Binding-site contacts:
Ligand atom C5 contacts residue ASN657 of chain 1.C at 3.6 Å.
Ligand atom C3 contacts residue ASN657 of chain 1.C at 3.8 Å.
Ligand atom C4 contacts residue ASN657 of chain 1.C at 4.2 Å.
Ligand atom C1 contacts residue ASN657 of chain 1.C at 1.4 Å.
Ligand atom C2 contacts residue ASN657 of chain 1.C at 2.5 Å.
Ligand atom O5 contacts residue ASN657 of chain 1.C at 2.4 Å (h-bond).
Ligand atom C7 contacts residue ASN657 of chain 1.C at 3.2 Å.
Ligand atom C8 contacts residue ASN657 of chain 1.C at 3.6 Å.
Ligand atom O7 contacts residue ASN657 of chain 1.C at 3.9 Å.
Ligand atom N2 contacts residue ASN657 of chain 1.C at 2.9 Å (h-bond).

A protein and the small-molecule ligand that binds it are described below.
Small molecule (SMILES): CC(=O)N[C@@H]1[C@@H](O)[C@H](O)[C@@H](CO)O[C@H]1O

Sequence of chain 1.C:
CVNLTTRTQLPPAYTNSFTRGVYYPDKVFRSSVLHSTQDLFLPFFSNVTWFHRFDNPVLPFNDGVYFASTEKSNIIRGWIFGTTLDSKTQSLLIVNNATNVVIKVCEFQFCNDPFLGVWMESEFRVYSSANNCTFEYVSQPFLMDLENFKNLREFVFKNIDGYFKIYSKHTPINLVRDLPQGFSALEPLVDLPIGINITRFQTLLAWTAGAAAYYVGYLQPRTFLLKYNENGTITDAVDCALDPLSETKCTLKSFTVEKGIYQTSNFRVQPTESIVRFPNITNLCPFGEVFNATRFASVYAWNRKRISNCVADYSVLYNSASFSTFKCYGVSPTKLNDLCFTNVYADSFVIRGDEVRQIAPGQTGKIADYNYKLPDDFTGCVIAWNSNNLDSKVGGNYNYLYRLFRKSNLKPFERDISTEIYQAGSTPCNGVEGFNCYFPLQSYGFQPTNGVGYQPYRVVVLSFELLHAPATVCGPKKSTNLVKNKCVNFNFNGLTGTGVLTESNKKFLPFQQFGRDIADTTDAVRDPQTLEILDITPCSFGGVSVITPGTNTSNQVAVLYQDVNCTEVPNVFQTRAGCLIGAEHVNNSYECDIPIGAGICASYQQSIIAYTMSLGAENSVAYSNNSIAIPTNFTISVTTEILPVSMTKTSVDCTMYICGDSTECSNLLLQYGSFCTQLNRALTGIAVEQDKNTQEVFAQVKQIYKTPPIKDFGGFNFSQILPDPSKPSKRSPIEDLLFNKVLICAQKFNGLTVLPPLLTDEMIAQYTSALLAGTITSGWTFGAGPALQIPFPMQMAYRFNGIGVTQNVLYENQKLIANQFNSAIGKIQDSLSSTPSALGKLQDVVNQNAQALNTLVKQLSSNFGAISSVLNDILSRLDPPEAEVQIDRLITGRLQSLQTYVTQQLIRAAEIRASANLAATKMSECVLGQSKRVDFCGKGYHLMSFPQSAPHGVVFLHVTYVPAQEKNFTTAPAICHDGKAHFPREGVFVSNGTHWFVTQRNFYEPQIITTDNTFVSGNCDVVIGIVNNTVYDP